The protein below binds the small molecule below.
Small molecule (SMILES): Nc1cccc2c(S(=O)(=O)O)cccc12

Binding-site contacts:
Ligand atom C1 contacts residue LEU8 of chain 1.A at 3.7 Å (hydrophobic).
Ligand atom C2 contacts residue ALA99 of chain 1.A at 3.7 Å (hydrophobic).
Ligand atom C2 contacts residue ALA100 of chain 1.A at 3.7 Å (hydrophobic).
Ligand atom O12 contacts residue LYS6 of chain 1.A at 3.0 Å (salt-bridge).
Ligand atom N15 contacts residue LEU101 of chain 1.A at 4.2 Å.
Ligand atom C3 contacts residue ALA99 of chain 1.A at 4.2 Å (hydrophobic).
Ligand atom O14 contacts residue ALA99 of chain 1.A at 4.5 Å.
Ligand atom C3 contacts residue ALA100 of chain 1.A at 4.1 Å (hydrophobic).
Ligand atom C3 contacts residue LEU8 of chain 1.A at 3.7 Å (hydrophobic).
Ligand atom C5 contacts residue LEU8 of chain 1.A at 4.3 Å (hydrophobic).
Ligand atom C1 contacts residue ALA99 of chain 1.A at 3.8 Å (hydrophobic).
Ligand atom C2 contacts residue LYS6 of chain 1.A at 4.1 Å.
Ligand atom C1 contacts residue LYS6 of chain 1.A at 3.7 Å.
Ligand atom C2 contacts residue LEU8 of chain 1.A at 3.5 Å (hydrophobic).
Ligand atom C3 contacts residue LEU101 of chain 1.A at 4.5 Å (hydrophobic).
Ligand atom S11 contacts residue LYS6 of chain 1.A at 4.1 Å.
Ligand atom O14 contacts residue LYS6 of chain 1.A at 3.9 Å.
Ligand atom C6 contacts residue LEU8 of chain 1.A at 4.1 Å (hydrophobic).
Ligand atom C4 contacts residue LEU8 of chain 1.A at 4.1 Å (hydrophobic).
Ligand atom C6 contacts residue ALA99 of chain 1.A at 4.3 Å (hydrophobic).

Sequence of chain 1.A:
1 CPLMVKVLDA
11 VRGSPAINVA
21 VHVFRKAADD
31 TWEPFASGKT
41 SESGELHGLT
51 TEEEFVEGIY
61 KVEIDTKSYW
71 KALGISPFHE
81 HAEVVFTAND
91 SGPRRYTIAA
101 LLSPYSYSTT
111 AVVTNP